The small molecule below binds the protein below.
Small molecule (SMILES): COc1cc2c(cc1OC)CN(CCc1ccc(NC(=O)c3cc(OC)c(OC)cc3NC(=O)c3cnc4ccccc4c3)cc1)CC2

Sequence of chain 1.A:
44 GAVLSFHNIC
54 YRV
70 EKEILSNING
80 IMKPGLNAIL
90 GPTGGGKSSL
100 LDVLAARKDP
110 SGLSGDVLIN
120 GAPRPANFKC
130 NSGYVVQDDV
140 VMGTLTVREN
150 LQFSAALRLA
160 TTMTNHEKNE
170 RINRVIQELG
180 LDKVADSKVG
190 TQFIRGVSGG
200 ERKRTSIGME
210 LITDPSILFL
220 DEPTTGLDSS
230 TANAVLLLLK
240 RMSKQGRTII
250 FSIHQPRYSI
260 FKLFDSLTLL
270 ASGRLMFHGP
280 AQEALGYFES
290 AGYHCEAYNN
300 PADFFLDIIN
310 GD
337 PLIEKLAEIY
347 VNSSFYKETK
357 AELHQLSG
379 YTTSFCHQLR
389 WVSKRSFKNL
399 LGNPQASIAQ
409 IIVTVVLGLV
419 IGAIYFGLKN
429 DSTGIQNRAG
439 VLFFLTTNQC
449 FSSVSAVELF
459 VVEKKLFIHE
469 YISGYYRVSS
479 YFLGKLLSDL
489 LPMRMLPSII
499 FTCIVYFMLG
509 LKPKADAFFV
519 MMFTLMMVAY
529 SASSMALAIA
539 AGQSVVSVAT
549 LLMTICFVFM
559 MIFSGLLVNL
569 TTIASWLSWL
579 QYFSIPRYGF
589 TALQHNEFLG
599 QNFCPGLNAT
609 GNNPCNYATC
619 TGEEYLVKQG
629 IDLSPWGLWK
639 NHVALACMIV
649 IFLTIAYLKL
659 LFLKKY

Binding-site contacts:
Ligand atom O32 contacts residue MET559 of chain 1.B at 3.5 Å.
Ligand atom C01 contacts residue ALA407 of chain 1.B at 3.5 Å (hydrophobic).
Ligand atom C07 contacts residue PHE449 of chain 1.B at 3.6 Å (hydrophobic).
Ligand atom O02 contacts residue VAL411 of chain 1.B at 3.4 Å.
Ligand atom O43 contacts residue PHE442 of chain 1.A at 3.8 Å.
Ligand atom C48 contacts residue ASN446 of chain 1.B at 3.5 Å.
Ligand atom C13 contacts residue PHE449 of chain 1.B at 3.7 Å (hydrophobic).
Ligand atom C25 contacts residue PHE449 of chain 1.A at 3.7 Å (hydrophobic).
Ligand atom O45 contacts residue ASN446 of chain 1.A at 3.4 Å (h-bond).
Ligand atom C44 contacts residue THR445 of chain 1.A at 3.1 Å.
Ligand atom C13 contacts residue VAL452 of chain 1.B at 3.3 Å (hydrophobic).
Ligand atom C36 contacts residue PHE449 of chain 1.B at 3.8 Å (hydrophobic).
Ligand atom O02 contacts residue GLN408 of chain 1.B at 3.1 Å (h-bond).
Ligand atom C05 contacts residue GLN408 of chain 1.B at 3.6 Å.
Ligand atom C01 contacts residue GLN408 of chain 1.B at 3.7 Å.
Ligand atom C12 contacts residue GLN408 of chain 1.B at 3.6 Å.
Ligand atom C22 contacts residue PHE449 of chain 1.A at 3.8 Å (hydrophobic).
Ligand atom O23 contacts residue PHE449 of chain 1.A at 3.4 Å.
Ligand atom C20 contacts residue THR552 of chain 1.A at 3.9 Å.
Ligand atom C31 contacts residue MET559 of chain 1.A at 3.7 Å (hydrophobic).
Ligand atom C12 contacts residue LEU549 of chain 1.A at 3.6 Å (hydrophobic).
Ligand atom C33 contacts residue MET559 of chain 1.A at 3.7 Å (hydrophobic).
Ligand atom C39 contacts residue ASN446 of chain 1.B at 3.7 Å.
Ligand atom C42 contacts residue MET559 of chain 1.A at 3.4 Å (hydrophobic).
Ligand atom C07 contacts residue SER450 of chain 1.B at 3.9 Å.
Ligand atom C39 contacts residue VAL556 of chain 1.A at 3.8 Å (hydrophobic).
Ligand atom C35 contacts residue PHE449 of chain 1.B at 3.7 Å (hydrophobic).
Ligand atom C17 contacts residue PHE449 of chain 1.B at 3.6 Å (hydrophobic).
Ligand atom C40 contacts residue VAL556 of chain 1.A at 3.7 Å (hydrophobic).
Ligand atom O47 contacts residue GLN408 of chain 1.B at 3.1 Å (h-bond).
Ligand atom O47 contacts residue VAL411 of chain 1.B at 3.3 Å.
Ligand atom C04 contacts residue GLN408 of chain 1.B at 2.9 Å.
Ligand atom O32 contacts residue MET559 of chain 1.A at 3.4 Å.
Ligand atom C38 contacts residue ASN446 of chain 1.B at 3.8 Å.
Ligand atom C03 contacts residue GLN408 of chain 1.B at 2.9 Å.
Ligand atom O02 contacts residue ALA407 of chain 1.B at 3.9 Å.
Ligand atom C48 contacts residue VAL411 of chain 1.B at 3.8 Å (hydrophobic).
Ligand atom C44 contacts residue PHE442 of chain 1.A at 3.4 Å (hydrophobic).
Ligand atom C46 contacts residue ASN446 of chain 1.A at 3.8 Å.
Ligand atom C17 contacts residue THR552 of chain 1.B at 3.9 Å.

Sequence of chain 1.B:
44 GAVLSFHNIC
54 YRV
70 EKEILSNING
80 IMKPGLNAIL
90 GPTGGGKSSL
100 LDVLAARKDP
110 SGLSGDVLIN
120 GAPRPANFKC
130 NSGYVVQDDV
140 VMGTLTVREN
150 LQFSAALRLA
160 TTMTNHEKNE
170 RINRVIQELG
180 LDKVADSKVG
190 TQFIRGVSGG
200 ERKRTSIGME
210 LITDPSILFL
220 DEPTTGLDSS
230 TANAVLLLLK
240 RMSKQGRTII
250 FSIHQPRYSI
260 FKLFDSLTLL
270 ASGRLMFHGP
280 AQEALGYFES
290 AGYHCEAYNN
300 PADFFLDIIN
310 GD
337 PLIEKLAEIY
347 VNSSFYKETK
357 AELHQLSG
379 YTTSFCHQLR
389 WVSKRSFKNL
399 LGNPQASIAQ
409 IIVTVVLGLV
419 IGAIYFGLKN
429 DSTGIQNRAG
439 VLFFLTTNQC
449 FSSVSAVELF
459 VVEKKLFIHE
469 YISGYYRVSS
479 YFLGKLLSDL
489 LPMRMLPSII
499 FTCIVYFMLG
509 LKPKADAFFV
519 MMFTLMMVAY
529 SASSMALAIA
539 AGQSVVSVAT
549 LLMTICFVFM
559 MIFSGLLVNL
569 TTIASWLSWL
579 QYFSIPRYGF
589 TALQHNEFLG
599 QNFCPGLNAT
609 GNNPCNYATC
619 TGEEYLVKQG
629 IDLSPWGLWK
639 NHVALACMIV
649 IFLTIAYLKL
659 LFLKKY